Sequence of chain 46.E:
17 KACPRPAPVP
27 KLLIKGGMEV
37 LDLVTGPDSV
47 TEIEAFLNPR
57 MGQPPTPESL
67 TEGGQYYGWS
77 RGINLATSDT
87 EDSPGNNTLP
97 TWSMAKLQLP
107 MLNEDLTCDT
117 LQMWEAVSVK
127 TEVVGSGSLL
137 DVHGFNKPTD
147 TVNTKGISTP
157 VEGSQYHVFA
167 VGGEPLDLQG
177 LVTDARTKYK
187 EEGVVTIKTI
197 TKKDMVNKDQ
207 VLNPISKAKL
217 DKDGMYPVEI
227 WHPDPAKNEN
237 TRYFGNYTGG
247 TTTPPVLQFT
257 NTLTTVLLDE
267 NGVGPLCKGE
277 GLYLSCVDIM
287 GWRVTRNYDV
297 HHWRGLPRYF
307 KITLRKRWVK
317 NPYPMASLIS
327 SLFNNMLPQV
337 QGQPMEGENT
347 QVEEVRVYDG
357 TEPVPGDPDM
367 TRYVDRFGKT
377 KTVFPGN

Binding-site contacts:
Ligand atom C5 contacts residue TYR72 of chain 46.E at 3.5 Å (hydrophobic).
Ligand atom O4 contacts residue VAL296 of chain 46.E at 4.2 Å.
Ligand atom C3 contacts residue VAL296 of chain 46.E at 3.5 Å (hydrophobic).
Ligand atom O10 contacts residue ASN293 of chain 46.E at 3.8 Å.
Ligand atom O4 contacts residue HIS298 of chain 46.E at 3.1 Å (h-bond).
Ligand atom O8 contacts residue TYR72 of chain 46.E at 3.2 Å (h-bond).
Ligand atom C5 contacts residue ASN93 of chain 46.E at 4.3 Å.
Ligand atom O1B contacts residue TYR72 of chain 46.E at 3.7 Å.
Ligand atom C1 contacts residue TYR72 of chain 46.E at 3.7 Å (hydrophobic).
Ligand atom O6 contacts residue THR94 of chain 46.E at 3.7 Å.
Ligand atom C11 contacts residue ASP85 of chain 46.A at 3.8 Å.
Ligand atom C4 contacts residue TYR72 of chain 46.E at 3.2 Å (hydrophobic).
Ligand atom N5 contacts residue TYR72 of chain 46.E at 3.2 Å (h-bond).
Ligand atom O1A contacts residue ARG77 of chain 46.E at 3.1 Å (salt-bridge).
Ligand atom O4 contacts residue ILE79 of chain 46.E at 3.4 Å (h-bond).
Ligand atom C10 contacts residue TYR72 of chain 46.E at 4.2 Å (hydrophobic).
Ligand atom C3 contacts residue GLY78 of chain 46.E at 4.2 Å.
Ligand atom C4 contacts residue GLY78 of chain 46.E at 3.4 Å.
Ligand atom C7 contacts residue TYR72 of chain 46.E at 4.2 Å (hydrophobic).
Ligand atom C1 contacts residue ARG77 of chain 46.E at 3.4 Å.
Ligand atom C3 contacts residue GLY78 of chain 46.E at 4.1 Å.
Ligand atom O1A contacts residue TYR72 of chain 46.E at 3.4 Å.
Ligand atom C4 contacts residue HIS298 of chain 46.E at 3.7 Å.
Ligand atom O4 contacts residue TYR72 of chain 46.E at 3.9 Å.
Ligand atom C4 contacts residue ARG77 of chain 46.E at 4.2 Å.
Ligand atom O6 contacts residue GLY78 of chain 46.E at 3.8 Å.
Ligand atom O6 contacts residue ARG77 of chain 46.E at 4.0 Å.
Ligand atom O1B contacts residue ARG77 of chain 46.E at 2.8 Å (salt-bridge).
Ligand atom O10 contacts residue THR291 of chain 46.E at 4.0 Å.
Ligand atom O3 contacts residue GLY78 of chain 46.E at 3.6 Å.
Ligand atom C8 contacts residue TYR72 of chain 46.E at 4.2 Å (hydrophobic).
Ligand atom O1A contacts residue GLY78 of chain 46.E at 3.6 Å (h-bond).
Ligand atom C6 contacts residue TYR72 of chain 46.E at 3.5 Å (hydrophobic).
Ligand atom O4 contacts residue GLY78 of chain 46.E at 3.1 Å.
Ligand atom C2 contacts residue GLY78 of chain 46.E at 4.2 Å.
Ligand atom O4 contacts residue THR291 of chain 46.E at 3.4 Å.
Ligand atom C3 contacts residue HIS298 of chain 46.E at 3.6 Å.
Ligand atom O6 contacts residue ASN93 of chain 46.E at 2.8 Å (h-bond).
Ligand atom O3 contacts residue VAL296 of chain 46.E at 4.2 Å.
Ligand atom C6 contacts residue ASN93 of chain 46.E at 3.5 Å.

Sequence of chain 46.A:
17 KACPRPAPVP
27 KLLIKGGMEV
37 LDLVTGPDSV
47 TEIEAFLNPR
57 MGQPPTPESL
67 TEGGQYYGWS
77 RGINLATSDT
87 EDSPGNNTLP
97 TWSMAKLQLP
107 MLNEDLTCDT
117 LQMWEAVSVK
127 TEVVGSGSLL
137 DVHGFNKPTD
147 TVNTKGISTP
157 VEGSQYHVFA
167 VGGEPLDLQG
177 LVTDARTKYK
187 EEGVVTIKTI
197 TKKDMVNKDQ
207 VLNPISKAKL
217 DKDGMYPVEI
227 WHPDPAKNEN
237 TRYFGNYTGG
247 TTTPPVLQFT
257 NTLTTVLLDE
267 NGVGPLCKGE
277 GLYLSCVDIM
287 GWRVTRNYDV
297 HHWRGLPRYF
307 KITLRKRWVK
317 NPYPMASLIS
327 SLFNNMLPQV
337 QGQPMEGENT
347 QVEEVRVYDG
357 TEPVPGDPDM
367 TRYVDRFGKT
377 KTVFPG

A protein and the small-molecule ligand that binds it are described below.
Small molecule (SMILES): CC(=O)N[C@H]1[C@H]([C@H](O)[C@H](O)CO)O[C@@](O[C@H]2[C@@H](O)[C@@H](CO)O[C@@H](O[C@H]3[C@H](O)[C@@H](O)[C@H](O)O[C@@H]3CO)[C@@H]2O)(C(=O)O)C[C@@H]1O